A protein and the small-molecule ligand that binds it are described below.
Small molecule (SMILES): CC(=O)N[C@@H]1[C@@H](O)[C@H](O)[C@@H](CO)O[C@H]1O

Binding-site contacts:
Ligand atom C1 contacts residue ASN616 of chain 1.C at 1.4 Å.
Ligand atom O7 contacts residue ASN616 of chain 1.C at 2.8 Å (h-bond).
Ligand atom C8 contacts residue ASN616 of chain 1.C at 4.3 Å.
Ligand atom N2 contacts residue ASN616 of chain 1.C at 2.9 Å (h-bond).
Ligand atom C2 contacts residue ASN616 of chain 1.C at 2.5 Å.
Ligand atom O5 contacts residue THR618 of chain 1.C at 3.7 Å.
Ligand atom C4 contacts residue ASN616 of chain 1.C at 4.2 Å.
Ligand atom O5 contacts residue ASN616 of chain 1.C at 2.3 Å (h-bond).
Ligand atom C6 contacts residue THR618 of chain 1.C at 4.4 Å.
Ligand atom C1 contacts residue THR618 of chain 1.C at 4.2 Å.
Ligand atom C7 contacts residue ASN616 of chain 1.C at 3.0 Å.
Ligand atom O6 contacts residue THR618 of chain 1.C at 4.3 Å.
Ligand atom C5 contacts residue ASN616 of chain 1.C at 3.6 Å.
Ligand atom C5 contacts residue THR618 of chain 1.C at 4.5 Å.
Ligand atom C3 contacts residue ASN616 of chain 1.C at 3.8 Å.

Sequence of chain 1.C:
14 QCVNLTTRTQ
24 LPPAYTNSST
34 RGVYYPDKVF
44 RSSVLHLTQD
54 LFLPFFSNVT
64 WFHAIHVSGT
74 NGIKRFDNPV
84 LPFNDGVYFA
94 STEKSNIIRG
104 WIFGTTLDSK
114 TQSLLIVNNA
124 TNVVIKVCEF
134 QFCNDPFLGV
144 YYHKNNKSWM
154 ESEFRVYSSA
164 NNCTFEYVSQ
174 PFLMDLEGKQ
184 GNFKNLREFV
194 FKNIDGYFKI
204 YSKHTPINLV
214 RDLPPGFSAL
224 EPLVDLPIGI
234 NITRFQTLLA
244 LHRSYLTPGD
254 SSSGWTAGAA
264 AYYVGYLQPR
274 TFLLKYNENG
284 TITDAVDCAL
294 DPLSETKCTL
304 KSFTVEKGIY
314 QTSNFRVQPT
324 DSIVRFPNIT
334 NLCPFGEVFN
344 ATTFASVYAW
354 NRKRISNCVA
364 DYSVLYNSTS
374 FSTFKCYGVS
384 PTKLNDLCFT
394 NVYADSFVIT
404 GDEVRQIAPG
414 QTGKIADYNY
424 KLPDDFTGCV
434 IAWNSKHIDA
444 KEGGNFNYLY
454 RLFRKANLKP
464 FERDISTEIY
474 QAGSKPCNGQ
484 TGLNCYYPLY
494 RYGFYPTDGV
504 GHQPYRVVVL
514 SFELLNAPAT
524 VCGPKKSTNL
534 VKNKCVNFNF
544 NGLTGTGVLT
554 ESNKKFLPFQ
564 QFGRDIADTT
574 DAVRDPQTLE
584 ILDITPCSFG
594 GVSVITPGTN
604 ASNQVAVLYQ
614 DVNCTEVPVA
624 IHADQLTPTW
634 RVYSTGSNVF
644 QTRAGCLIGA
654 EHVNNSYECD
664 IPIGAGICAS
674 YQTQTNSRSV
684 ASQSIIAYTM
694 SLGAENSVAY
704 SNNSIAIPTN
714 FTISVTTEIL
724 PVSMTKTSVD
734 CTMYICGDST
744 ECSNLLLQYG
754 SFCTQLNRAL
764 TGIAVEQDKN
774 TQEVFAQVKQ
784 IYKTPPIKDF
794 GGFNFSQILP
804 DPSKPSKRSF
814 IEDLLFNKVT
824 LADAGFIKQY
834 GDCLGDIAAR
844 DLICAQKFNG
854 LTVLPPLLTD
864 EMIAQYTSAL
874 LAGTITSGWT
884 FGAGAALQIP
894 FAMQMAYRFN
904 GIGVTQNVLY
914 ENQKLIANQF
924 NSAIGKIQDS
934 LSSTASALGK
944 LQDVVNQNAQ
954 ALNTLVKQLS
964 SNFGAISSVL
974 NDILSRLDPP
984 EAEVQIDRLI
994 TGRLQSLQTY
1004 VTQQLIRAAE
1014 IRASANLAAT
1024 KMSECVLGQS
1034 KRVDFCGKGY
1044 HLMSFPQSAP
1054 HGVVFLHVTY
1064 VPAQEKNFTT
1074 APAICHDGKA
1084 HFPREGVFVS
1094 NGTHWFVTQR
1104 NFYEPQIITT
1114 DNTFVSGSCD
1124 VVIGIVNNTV